The protein below binds the small molecule below.
Small molecule (SMILES): CC(=O)N[C@H]1[C@H](O[C@H]2[C@H](O)[C@@H](NC(C)=O)CO[C@@H]2CO)O[C@H](CO)[C@@H](O)[C@@H]1O

Binding-site contacts:
Ligand atom N2 contacts residue ASN303 of chain 1.A at 2.9 Å (h-bond).
Ligand atom C8 contacts residue GLU291 of chain 1.A at 3.4 Å.
Ligand atom C4 contacts residue ASN303 of chain 1.A at 4.2 Å.
Ligand atom C5 contacts residue GLU291 of chain 1.A at 4.3 Å.
Ligand atom O7 contacts residue LEU302 of chain 1.A at 4.3 Å.
Ligand atom C7 contacts residue GLU291 of chain 1.A at 4.2 Å.
Ligand atom C3 contacts residue GLU291 of chain 1.A at 3.6 Å.
Ligand atom C2 contacts residue ASN303 of chain 1.A at 2.4 Å.
Ligand atom O7 contacts residue ASN303 of chain 1.A at 4.2 Å.
Ligand atom C3 contacts residue ASN303 of chain 1.A at 3.8 Å.
Ligand atom C2 contacts residue GLU291 of chain 1.A at 3.8 Å.
Ligand atom C5 contacts residue ASN303 of chain 1.A at 3.7 Å.
Ligand atom C1 contacts residue ASN303 of chain 1.A at 1.4 Å.
Ligand atom O5 contacts residue ASN303 of chain 1.A at 2.4 Å (h-bond).
Ligand atom C1 contacts residue GLU291 of chain 1.A at 3.7 Å.
Ligand atom O7 contacts residue GLU291 of chain 1.A at 4.1 Å.
Ligand atom C8 contacts residue ASN303 of chain 1.A at 3.4 Å.
Ligand atom O3 contacts residue GLU291 of chain 1.A at 4.5 Å.
Ligand atom O5 contacts residue GLU291 of chain 1.A at 4.5 Å.
Ligand atom O7 contacts residue GLY301 of chain 1.A at 4.1 Å.
Ligand atom C7 contacts residue ASN303 of chain 1.A at 3.3 Å.
Ligand atom N2 contacts residue GLU291 of chain 1.A at 3.6 Å.

Sequence of chain 1.A:
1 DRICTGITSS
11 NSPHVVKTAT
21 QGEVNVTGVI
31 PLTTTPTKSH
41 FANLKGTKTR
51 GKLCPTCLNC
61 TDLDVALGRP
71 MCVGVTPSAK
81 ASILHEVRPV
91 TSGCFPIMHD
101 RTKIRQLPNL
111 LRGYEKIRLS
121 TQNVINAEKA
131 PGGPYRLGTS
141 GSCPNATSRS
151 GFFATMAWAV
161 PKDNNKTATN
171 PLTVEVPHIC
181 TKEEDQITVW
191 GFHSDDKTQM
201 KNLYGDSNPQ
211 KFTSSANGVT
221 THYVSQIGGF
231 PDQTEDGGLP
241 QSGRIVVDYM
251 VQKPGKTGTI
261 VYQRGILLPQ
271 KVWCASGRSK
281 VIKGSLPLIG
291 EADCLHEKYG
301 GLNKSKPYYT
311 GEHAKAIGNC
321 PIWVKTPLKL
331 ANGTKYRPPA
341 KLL